Sequence of chain 1.A:
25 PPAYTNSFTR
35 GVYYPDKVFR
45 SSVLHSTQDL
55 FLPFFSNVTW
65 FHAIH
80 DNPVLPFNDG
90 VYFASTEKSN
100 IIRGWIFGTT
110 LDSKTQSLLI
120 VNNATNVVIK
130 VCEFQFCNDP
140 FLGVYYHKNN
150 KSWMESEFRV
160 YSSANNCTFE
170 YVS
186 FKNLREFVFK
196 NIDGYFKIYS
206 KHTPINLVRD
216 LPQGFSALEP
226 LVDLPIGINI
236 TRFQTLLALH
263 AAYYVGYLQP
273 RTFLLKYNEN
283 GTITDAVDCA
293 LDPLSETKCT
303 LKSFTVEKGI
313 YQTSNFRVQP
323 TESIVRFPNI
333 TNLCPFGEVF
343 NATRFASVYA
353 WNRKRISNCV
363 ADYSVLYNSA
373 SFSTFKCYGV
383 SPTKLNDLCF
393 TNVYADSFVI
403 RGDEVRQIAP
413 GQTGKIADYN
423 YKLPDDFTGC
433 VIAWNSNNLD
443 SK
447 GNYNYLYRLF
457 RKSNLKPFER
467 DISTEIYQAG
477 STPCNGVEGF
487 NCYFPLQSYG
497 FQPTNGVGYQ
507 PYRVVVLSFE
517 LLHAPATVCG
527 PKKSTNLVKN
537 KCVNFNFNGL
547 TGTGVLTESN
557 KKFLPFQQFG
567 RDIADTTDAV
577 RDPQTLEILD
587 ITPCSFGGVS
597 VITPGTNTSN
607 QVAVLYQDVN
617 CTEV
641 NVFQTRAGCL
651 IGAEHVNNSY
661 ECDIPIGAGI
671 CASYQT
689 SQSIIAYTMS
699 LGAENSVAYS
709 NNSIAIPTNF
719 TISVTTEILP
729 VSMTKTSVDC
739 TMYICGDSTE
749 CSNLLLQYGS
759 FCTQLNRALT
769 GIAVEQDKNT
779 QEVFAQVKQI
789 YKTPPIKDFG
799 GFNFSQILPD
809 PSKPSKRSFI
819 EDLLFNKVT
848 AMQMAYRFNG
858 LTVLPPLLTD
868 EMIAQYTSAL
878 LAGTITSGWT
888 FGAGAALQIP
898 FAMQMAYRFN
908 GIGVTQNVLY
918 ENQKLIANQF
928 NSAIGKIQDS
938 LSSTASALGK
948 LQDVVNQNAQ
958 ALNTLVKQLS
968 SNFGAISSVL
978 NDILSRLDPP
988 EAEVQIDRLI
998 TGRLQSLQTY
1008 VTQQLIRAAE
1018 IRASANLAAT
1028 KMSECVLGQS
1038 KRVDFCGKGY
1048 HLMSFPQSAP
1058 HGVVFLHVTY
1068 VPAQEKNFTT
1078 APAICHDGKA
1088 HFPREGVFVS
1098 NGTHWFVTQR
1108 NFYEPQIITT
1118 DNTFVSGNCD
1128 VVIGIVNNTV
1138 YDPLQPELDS

The protein below binds the small molecule below.
Small molecule (SMILES): CC(=O)N[C@@H]1[C@@H](O)[C@H](O)[C@@H](CO)O[C@H]1O

Binding-site contacts:
Ligand atom C7 contacts residue ASN616 of chain 1.A at 3.2 Å.
Ligand atom C8 contacts residue THR645 of chain 1.A at 4.1 Å.
Ligand atom C8 contacts residue GLN644 of chain 1.A at 4.2 Å.
Ligand atom C5 contacts residue ASN616 of chain 1.A at 3.6 Å.
Ligand atom C8 contacts residue ASN616 of chain 1.A at 3.5 Å.
Ligand atom C2 contacts residue ASN616 of chain 1.A at 2.6 Å.
Ligand atom O7 contacts residue ASN616 of chain 1.A at 4.2 Å.
Ligand atom N2 contacts residue ASN616 of chain 1.A at 2.4 Å (h-bond).
Ligand atom C3 contacts residue ASN616 of chain 1.A at 3.9 Å.
Ligand atom C4 contacts residue ASN616 of chain 1.A at 4.3 Å.
Ligand atom C1 contacts residue ASN616 of chain 1.A at 1.4 Å.
Ligand atom O5 contacts residue ASN616 of chain 1.A at 2.3 Å (h-bond).
Ligand atom O6 contacts residue ASN616 of chain 1.A at 4.4 Å.